Sequence of chain 6.H:
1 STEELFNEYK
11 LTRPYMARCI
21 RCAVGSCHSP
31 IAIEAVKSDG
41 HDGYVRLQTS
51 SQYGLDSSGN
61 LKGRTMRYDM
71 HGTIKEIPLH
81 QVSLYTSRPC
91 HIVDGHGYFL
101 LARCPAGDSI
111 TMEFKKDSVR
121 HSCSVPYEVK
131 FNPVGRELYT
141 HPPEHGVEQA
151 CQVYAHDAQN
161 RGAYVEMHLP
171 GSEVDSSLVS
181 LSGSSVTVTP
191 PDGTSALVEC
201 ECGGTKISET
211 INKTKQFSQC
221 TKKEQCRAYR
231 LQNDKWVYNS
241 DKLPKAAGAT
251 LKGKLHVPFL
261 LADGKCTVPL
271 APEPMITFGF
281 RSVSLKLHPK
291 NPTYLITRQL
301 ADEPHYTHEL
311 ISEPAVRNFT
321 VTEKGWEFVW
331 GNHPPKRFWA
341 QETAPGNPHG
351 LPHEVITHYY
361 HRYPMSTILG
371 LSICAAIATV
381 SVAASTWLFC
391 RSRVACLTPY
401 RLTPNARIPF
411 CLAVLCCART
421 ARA

This small molecule binds to this protein.
Small molecule (SMILES): CC(=O)N[C@@H]1[C@@H](O)[C@H](O)[C@@H](CO)O[C@H]1O

Binding-site contacts:
Ligand atom C3 contacts residue ASN212 of chain 6.H at 3.8 Å.
Ligand atom N2 contacts residue ASN212 of chain 6.H at 2.9 Å (h-bond).
Ligand atom C1 contacts residue ILE211 of chain 6.H at 4.3 Å (hydrophobic).
Ligand atom C2 contacts residue ASN212 of chain 6.H at 2.5 Å.
Ligand atom C7 contacts residue ASN212 of chain 6.H at 4.0 Å.
Ligand atom C5 contacts residue ASN212 of chain 6.H at 3.7 Å.
Ligand atom O5 contacts residue ASN212 of chain 6.H at 2.4 Å (h-bond).
Ligand atom C4 contacts residue ASN212 of chain 6.H at 4.2 Å.
Ligand atom O6 contacts residue ASN212 of chain 6.H at 4.3 Å.
Ligand atom C1 contacts residue ASN212 of chain 6.H at 1.4 Å.
Ligand atom N2 contacts residue ILE211 of chain 6.H at 4.5 Å.